The small molecule below binds the protein below.
Small molecule (SMILES): CC[C@H](C)[C@H](NC(=O)[C@@H]1CCCN1C(=O)CNC(=O)[C@@H](NC(=O)[C@@H](N)Cc1cnc[nH]1)C(C)C)C(=O)N[C@@H](C)C(=O)O

Binding-site contacts:
Ligand atom CA contacts residue ASN101 of chain 1.A at 3.8 Å.
Ligand atom CA contacts residue GLN62 of chain 1.A at 3.4 Å.
Ligand atom ND1 contacts residue ALA102 of chain 1.A at 3.3 Å.
Ligand atom CD contacts residue ARG54 of chain 1.A at 3.9 Å.
Ligand atom N contacts residue ARG54 of chain 1.A at 3.7 Å.
Ligand atom CE1 contacts residue ALA102 of chain 1.A at 3.2 Å (hydrophobic).
Ligand atom CG2 contacts residue ALA102 of chain 1.A at 4.0 Å (hydrophobic).
Ligand atom CG1 contacts residue ASN101 of chain 1.A at 3.2 Å.
Ligand atom C contacts residue PHE59 of chain 1.A at 3.8 Å (hydrophobic).
Ligand atom O contacts residue ARG54 of chain 1.A at 2.7 Å (salt-bridge).
Ligand atom O contacts residue TRP120 of chain 1.A at 3.4 Å.
Ligand atom C contacts residue TRP120 of chain 1.A at 3.9 Å (hydrophobic).
Ligand atom C contacts residue ARG54 of chain 1.A at 3.9 Å.
Ligand atom NE2 contacts residue ALA102 of chain 1.A at 4.0 Å.
Ligand atom CG contacts residue HIS125 of chain 1.A at 3.5 Å.
Ligand atom O contacts residue ASN101 of chain 1.A at 3.9 Å.
Ligand atom O contacts residue ALA102 of chain 1.A at 4.0 Å.
Ligand atom O contacts residue PHE59 of chain 1.A at 3.3 Å.
Ligand atom C contacts residue GLN62 of chain 1.A at 3.7 Å.
Ligand atom C contacts residue ARG54 of chain 1.A at 3.7 Å.
Ligand atom CB contacts residue GLN110 of chain 1.A at 3.8 Å.
Ligand atom O contacts residue GLN62 of chain 1.A at 3.1 Å (h-bond).
Ligand atom N contacts residue PHE59 of chain 1.A at 3.8 Å.
Ligand atom O contacts residue LEU121 of chain 1.A at 3.9 Å.
Ligand atom CB contacts residue TRP120 of chain 1.A at 3.2 Å (hydrophobic).
Ligand atom C contacts residue TRP120 of chain 1.A at 3.8 Å (hydrophobic).
Ligand atom CA contacts residue ARG54 of chain 1.A at 3.7 Å.
Ligand atom N contacts residue GLY71 of chain 1.A at 3.6 Å.
Ligand atom CA contacts residue HIS125 of chain 1.A at 4.0 Å.
Ligand atom C contacts residue PHE59 of chain 1.A at 3.9 Å (hydrophobic).
Ligand atom O contacts residue TRP120 of chain 1.A at 2.7 Å (h-bond).
Ligand atom CB contacts residue PHE59 of chain 1.A at 3.7 Å (hydrophobic).
Ligand atom CG1 contacts residue GLN110 of chain 1.A at 3.9 Å.
Ligand atom CG contacts residue PHE112 of chain 1.A at 3.2 Å (hydrophobic).
Ligand atom CG1 contacts residue ALA100 of chain 1.A at 3.5 Å (hydrophobic).
Ligand atom N contacts residue GLY71 of chain 1.A at 3.7 Å.
Ligand atom N contacts residue ASN101 of chain 1.A at 3.4 Å (h-bond).
Ligand atom CD contacts residue GLN62 of chain 1.A at 3.3 Å.
Ligand atom O contacts residue PHE59 of chain 1.A at 3.9 Å.
Ligand atom CA contacts residue PHE59 of chain 1.A at 3.9 Å (hydrophobic).

Sequence of chain 1.A:
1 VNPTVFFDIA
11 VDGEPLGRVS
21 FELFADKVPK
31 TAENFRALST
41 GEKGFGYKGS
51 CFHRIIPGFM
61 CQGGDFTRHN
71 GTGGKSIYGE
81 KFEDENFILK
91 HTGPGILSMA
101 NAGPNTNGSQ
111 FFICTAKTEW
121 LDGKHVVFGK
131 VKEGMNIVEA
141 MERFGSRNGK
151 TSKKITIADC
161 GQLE